Binding-site contacts:
Ligand atom CM2 contacts residue ILE122 of chain 21.A at 3.9 Å (hydrophobic).
Ligand atom N5A contacts residue PHE179 of chain 21.A at 3.2 Å.
Ligand atom C4 contacts residue MET214 of chain 21.A at 4.0 Å (hydrophobic).
Ligand atom N5A contacts residue LEU217 of chain 21.A at 3.7 Å.
Ligand atom O1 contacts residue MET214 of chain 21.A at 3.2 Å.
Ligand atom C4 contacts residue TYR190 of chain 21.A at 3.8 Å (hydrophobic).
Ligand atom N2A contacts residue TYR144 of chain 21.A at 4.0 Å.
Ligand atom C4 contacts residue LEU100 of chain 21.A at 3.8 Å (hydrophobic).
Ligand atom C4A contacts residue PHE179 of chain 21.A at 3.5 Å (hydrophobic).
Ligand atom CM2 contacts residue ILE77 of chain 21.A at 3.9 Å (hydrophobic).
Ligand atom N3A contacts residue TYR144 of chain 21.A at 3.2 Å.
Ligand atom C1B contacts residue LEU181 of chain 21.A at 3.9 Å (hydrophobic).
Ligand atom C5B contacts residue LEU181 of chain 21.A at 3.6 Å (hydrophobic).
Ligand atom C5B contacts residue TYR144 of chain 21.A at 3.7 Å (hydrophobic).
Ligand atom CM4 contacts residue TYR142 of chain 21.A at 3.9 Å (hydrophobic).
Ligand atom CM3 contacts residue TYR190 of chain 21.A at 3.8 Å (hydrophobic).
Ligand atom C1C contacts residue MET214 of chain 21.A at 3.4 Å (hydrophobic).
Ligand atom N1A contacts residue MET124 of chain 21.A at 3.9 Å.
Ligand atom C6B contacts residue ILE98 of chain 21.A at 3.8 Å (hydrophobic).
Ligand atom C1B contacts residue ILE98 of chain 21.A at 3.6 Å (hydrophobic).
Ligand atom CM4 contacts residue VAL168 of chain 21.A at 3.9 Å (hydrophobic).
Ligand atom C3C contacts residue LEU181 of chain 21.A at 4.0 Å (hydrophobic).
Ligand atom C6B contacts residue LEU181 of chain 21.A at 3.5 Å (hydrophobic).
Ligand atom CM6 contacts residue TYR144 of chain 21.A at 3.7 Å (hydrophobic).
Ligand atom C3 contacts residue LEU100 of chain 21.A at 3.7 Å (hydrophobic).
Ligand atom N1A contacts residue PHE179 of chain 21.A at 3.2 Å.
Ligand atom N2A contacts residue PHE179 of chain 21.A at 3.3 Å.
Ligand atom C4A contacts residue TYR144 of chain 21.A at 3.5 Å (hydrophobic).
Ligand atom CM6 contacts residue LEU181 of chain 21.A at 3.8 Å (hydrophobic).
Ligand atom C5 contacts residue LEU100 of chain 21.A at 4.0 Å (hydrophobic).
Ligand atom N2 contacts residue MET214 of chain 21.A at 3.7 Å.
Ligand atom C5 contacts residue MET214 of chain 21.A at 3.7 Å (hydrophobic).
Ligand atom CM4 contacts residue ALA166 of chain 21.A at 3.1 Å (hydrophobic).
Ligand atom N3A contacts residue PHE179 of chain 21.A at 3.6 Å.
Ligand atom O1B contacts residue ILE98 of chain 21.A at 3.1 Å.
Ligand atom N2 contacts residue LEU100 of chain 21.A at 3.8 Å.
Ligand atom CM6 contacts residue LEU184 of chain 21.A at 3.6 Å (hydrophobic).
Ligand atom CM4 contacts residue TYR144 of chain 21.A at 3.8 Å (hydrophobic).
Ligand atom O1 contacts residue LEU100 of chain 21.A at 3.8 Å.
Ligand atom N1A contacts residue LEU217 of chain 21.A at 3.4 Å.

A protein and the small-molecule ligand that binds it are described below.
Small molecule (SMILES): Cc1cc(CCCOc2c(C)cc(-n3nnc(C)n3)cc2C)on1

Sequence of chain 21.A:
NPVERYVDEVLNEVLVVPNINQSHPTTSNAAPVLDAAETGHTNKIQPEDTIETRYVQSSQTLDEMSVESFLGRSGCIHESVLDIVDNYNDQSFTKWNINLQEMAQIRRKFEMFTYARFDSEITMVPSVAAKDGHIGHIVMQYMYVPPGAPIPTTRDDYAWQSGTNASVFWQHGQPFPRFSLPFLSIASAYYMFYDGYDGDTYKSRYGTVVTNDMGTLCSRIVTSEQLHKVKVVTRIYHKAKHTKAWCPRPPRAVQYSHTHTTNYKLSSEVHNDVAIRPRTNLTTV